A protein and the small-molecule ligand that binds it are described below.
Small molecule (SMILES): CNC(=O)[C@H](CC(=O)O)NC(=O)[C@H](Cc1c[nH]c2ccccc12)NC(=O)[C@H](Cc1ccc(OP(=O)(O)O)cc1)NC(=O)[C@H](Cc1ccc(O)cc1)NC(=O)[C@H](CC(C)C)NC(=O)[C@@H](N)CC(N)=O

Binding-site contacts:
Ligand atom CA contacts residue ARG17 of chain 1.B at 3.8 Å.
Ligand atom CZ3 contacts residue CYS57 of chain 1.B at 3.9 Å (hydrophobic).
Ligand atom CZ contacts residue ARG17 of chain 1.B at 3.9 Å.
Ligand atom CD1 contacts residue TYR89 of chain 1.B at 3.9 Å (hydrophobic).
Ligand atom P contacts residue ARG17 of chain 1.B at 3.8 Å.
Ligand atom CE1 contacts residue ARG38 of chain 1.B at 3.9 Å.
Ligand atom P contacts residue ARG38 of chain 1.B at 3.8 Å.
Ligand atom CE2 contacts residue TYR89 of chain 1.B at 3.5 Å (hydrophobic).
Ligand atom CE3 contacts residue PHE48 of chain 1.B at 3.9 Å (hydrophobic).
Ligand atom O2P contacts residue ARG17 of chain 1.B at 3.9 Å.
Ligand atom CE3 contacts residue CYS57 of chain 1.B at 3.8 Å (hydrophobic).
Ligand atom CZ2 contacts residue TYR89 of chain 1.B at 3.7 Å (hydrophobic).
Ligand atom OH contacts residue ARG38 of chain 1.B at 3.0 Å (salt-bridge).
Ligand atom C contacts residue ARG17 of chain 1.B at 3.8 Å.
Ligand atom O contacts residue ARG17 of chain 1.B at 2.9 Å (salt-bridge).
Ligand atom NE1 contacts residue TYR89 of chain 1.B at 3.6 Å.
Ligand atom O contacts residue HIS56 of chain 1.B at 3.8 Å.
Ligand atom P contacts residue ARG36 of chain 1.B at 3.7 Å.
Ligand atom CD2 contacts residue ARG58 of chain 1.B at 3.6 Å.
Ligand atom CG contacts residue ARG58 of chain 1.B at 3.9 Å.
Ligand atom CA contacts residue HIS56 of chain 1.B at 3.7 Å.
Ligand atom O3P contacts residue ARG36 of chain 1.B at 2.9 Å (salt-bridge).
Ligand atom CE2 contacts residue ARG38 of chain 1.B at 4.0 Å.
Ligand atom N contacts residue HIS56 of chain 1.B at 2.7 Å (h-bond).
Ligand atom CZ contacts residue ARG38 of chain 1.B at 3.6 Å.
Ligand atom CE2 contacts residue ARG58 of chain 1.B at 3.8 Å.
Ligand atom CZ2 contacts residue LEU88 of chain 1.B at 3.7 Å (hydrophobic).
Ligand atom C contacts residue HIS56 of chain 1.B at 3.5 Å.
Ligand atom CD1 contacts residue ARG58 of chain 1.B at 3.5 Å.
Ligand atom CB contacts residue ARG17 of chain 1.B at 3.7 Å.
Ligand atom O1P contacts residue ARG36 of chain 1.B at 2.6 Å (salt-bridge).
Ligand atom CH2 contacts residue LEU88 of chain 1.B at 3.1 Å (hydrophobic).
Ligand atom CD2 contacts residue HIS56 of chain 1.B at 3.8 Å.
Ligand atom O1P contacts residue ARG17 of chain 1.B at 2.8 Å (salt-bridge).
Ligand atom CB contacts residue HIS56 of chain 1.B at 3.6 Å.
Ligand atom O3P contacts residue ARG38 of chain 1.B at 3.3 Å (salt-bridge).
Ligand atom CE1 contacts residue ARG58 of chain 1.B at 3.7 Å.
Ligand atom CB contacts residue HIS56 of chain 1.B at 3.7 Å.
Ligand atom CZ3 contacts residue LEU88 of chain 1.B at 4.0 Å (hydrophobic).
Ligand atom CA contacts residue HIS56 of chain 1.B at 3.3 Å.

Sequence of chain 1.B:
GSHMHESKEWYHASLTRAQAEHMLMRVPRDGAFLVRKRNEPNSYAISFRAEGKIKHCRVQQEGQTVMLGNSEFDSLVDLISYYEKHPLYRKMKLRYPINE